Binding-site contacts:
Ligand atom O24 contacts residue GLU255 of chain 1.A at 2.5 Å (salt-bridge).
Ligand atom C8 contacts residue MN1 of chain 1.C at 2.9 Å.
Ligand atom C9 contacts residue HIS230 of chain 1.A at 3.7 Å.
Ligand atom C15 contacts residue HIS122 of chain 1.A at 3.4 Å.
Ligand atom C16 contacts residue TYR335 of chain 1.A at 3.5 Å (hydrophobic).
Ligand atom C15 contacts residue HIS230 of chain 1.A at 3.7 Å.
Ligand atom C9 contacts residue MN1 of chain 1.C at 2.9 Å.
Ligand atom O24 contacts residue ASP142 of chain 1.A at 3.3 Å (salt-bridge).
Ligand atom C23 contacts residue ASN220 of chain 1.A at 3.4 Å.
Ligand atom O24 contacts residue MN1 of chain 1.C at 2.2 Å.
Ligand atom C4 contacts residue ILE229 of chain 1.A at 3.8 Å (hydrophobic).
Ligand atom C8 contacts residue MN1 of chain 1.B at 3.3 Å.
Ligand atom C19 contacts residue HIS230 of chain 1.A at 3.3 Å.
Ligand atom N7 contacts residue MN1 of chain 1.B at 2.6 Å.
Ligand atom C22 contacts residue ASN220 of chain 1.A at 3.2 Å.
Ligand atom C4 contacts residue HIS230 of chain 1.A at 3.3 Å.
Ligand atom O13 contacts residue MN1 of chain 1.C at 2.3 Å.
Ligand atom C1 contacts residue TYR335 of chain 1.A at 3.3 Å (hydrophobic).
Ligand atom N10 contacts residue GLU255 of chain 1.A at 3.7 Å.
Ligand atom N7 contacts residue PHE110 of chain 1.A at 3.4 Å.
Ligand atom O13 contacts residue HIS222 of chain 1.A at 3.0 Å (h-bond).
Ligand atom O13 contacts residue GLU255 of chain 1.A at 3.2 Å (salt-bridge).
Ligand atom N7 contacts residue ASP153 of chain 1.A at 3.2 Å (salt-bridge).
Ligand atom C8 contacts residue GLU255 of chain 1.A at 3.5 Å.
Ligand atom C17 contacts residue HIS230 of chain 1.A at 3.4 Å.
Ligand atom C6 contacts residue MN1 of chain 1.C at 3.4 Å.
Ligand atom O24 contacts residue ASP153 of chain 1.A at 3.4 Å (salt-bridge).
Ligand atom O24 contacts residue MN1 of chain 1.B at 2.3 Å.
Ligand atom O24 contacts residue GLU350 of chain 1.A at 3.1 Å (salt-bridge).
Ligand atom O13 contacts residue ASP153 of chain 1.A at 3.4 Å (salt-bridge).
Ligand atom C6 contacts residue MN1 of chain 1.B at 3.5 Å.
Ligand atom C9 contacts residue GLU255 of chain 1.A at 3.1 Å.
Ligand atom C6 contacts residue ASP153 of chain 1.A at 3.7 Å.
Ligand atom C16 contacts residue HIS230 of chain 1.A at 3.5 Å.
Ligand atom C18 contacts residue HIS230 of chain 1.A at 3.5 Å.
Ligand atom C12 contacts residue HIS230 of chain 1.A at 3.5 Å.
Ligand atom N7 contacts residue MN1 of chain 1.C at 3.7 Å.
Ligand atom O13 contacts residue HIS230 of chain 1.A at 3.1 Å.
Ligand atom C17 contacts residue TYR335 of chain 1.A at 3.7 Å (hydrophobic).
Ligand atom C14 contacts residue LEU219 of chain 1.A at 3.5 Å (hydrophobic).

The small molecule below binds the protein below.
Small molecule (SMILES): CCSCC[C@H](N)[C@H](O)C(=O)N[C@@H](C)c1cccc2ccccc12

Sequence of chain 1.A:
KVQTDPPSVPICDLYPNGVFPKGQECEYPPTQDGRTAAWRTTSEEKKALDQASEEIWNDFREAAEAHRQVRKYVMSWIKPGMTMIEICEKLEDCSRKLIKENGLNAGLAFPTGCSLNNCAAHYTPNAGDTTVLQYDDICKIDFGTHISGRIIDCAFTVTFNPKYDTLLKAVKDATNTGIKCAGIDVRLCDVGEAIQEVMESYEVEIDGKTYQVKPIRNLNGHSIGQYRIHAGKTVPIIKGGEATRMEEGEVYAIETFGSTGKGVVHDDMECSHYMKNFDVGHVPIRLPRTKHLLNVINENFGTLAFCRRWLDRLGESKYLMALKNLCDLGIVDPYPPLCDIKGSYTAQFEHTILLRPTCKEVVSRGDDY